Sequence of chain 1.C:
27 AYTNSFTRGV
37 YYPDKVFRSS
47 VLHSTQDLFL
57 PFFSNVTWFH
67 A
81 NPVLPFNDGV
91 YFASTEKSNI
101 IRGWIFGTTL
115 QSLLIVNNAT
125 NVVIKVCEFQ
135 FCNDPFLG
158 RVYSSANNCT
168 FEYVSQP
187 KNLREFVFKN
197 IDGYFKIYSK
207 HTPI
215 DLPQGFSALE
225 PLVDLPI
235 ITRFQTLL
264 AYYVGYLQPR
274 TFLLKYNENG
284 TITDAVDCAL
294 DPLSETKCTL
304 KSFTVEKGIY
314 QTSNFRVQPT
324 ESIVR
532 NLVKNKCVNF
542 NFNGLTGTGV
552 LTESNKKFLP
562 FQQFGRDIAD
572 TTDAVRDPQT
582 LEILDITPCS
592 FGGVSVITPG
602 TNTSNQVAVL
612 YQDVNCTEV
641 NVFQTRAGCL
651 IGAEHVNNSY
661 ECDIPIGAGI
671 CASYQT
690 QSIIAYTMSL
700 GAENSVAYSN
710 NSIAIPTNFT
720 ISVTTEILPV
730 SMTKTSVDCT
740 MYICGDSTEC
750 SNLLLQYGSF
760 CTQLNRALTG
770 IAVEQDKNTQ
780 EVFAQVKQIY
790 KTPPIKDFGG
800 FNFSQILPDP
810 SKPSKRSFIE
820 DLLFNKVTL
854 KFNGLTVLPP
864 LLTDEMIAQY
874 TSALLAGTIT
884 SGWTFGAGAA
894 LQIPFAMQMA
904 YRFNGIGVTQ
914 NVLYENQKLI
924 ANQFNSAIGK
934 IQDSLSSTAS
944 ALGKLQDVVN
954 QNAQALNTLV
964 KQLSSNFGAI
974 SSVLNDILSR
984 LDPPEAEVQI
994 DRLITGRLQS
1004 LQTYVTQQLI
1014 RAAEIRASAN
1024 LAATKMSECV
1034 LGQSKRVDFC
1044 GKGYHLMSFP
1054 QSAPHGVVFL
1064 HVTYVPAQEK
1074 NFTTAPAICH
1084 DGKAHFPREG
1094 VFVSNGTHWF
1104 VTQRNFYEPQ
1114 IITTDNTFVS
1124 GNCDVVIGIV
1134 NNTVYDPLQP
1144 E

Binding-site contacts:
Ligand atom C7 contacts residue ASN1134 of chain 1.C at 3.1 Å.
Ligand atom C2 contacts residue ASN1134 of chain 1.C at 2.5 Å.
Ligand atom C1 contacts residue ASN1134 of chain 1.C at 1.4 Å.
Ligand atom C5 contacts residue ASN1134 of chain 1.C at 3.6 Å.
Ligand atom C8 contacts residue ASN1134 of chain 1.C at 4.0 Å.
Ligand atom O7 contacts residue ASN1134 of chain 1.C at 2.8 Å (h-bond).
Ligand atom C8 contacts residue ILE1132 of chain 1.C at 4.5 Å (hydrophobic).
Ligand atom O5 contacts residue ASN1134 of chain 1.C at 2.3 Å (h-bond).
Ligand atom N2 contacts residue ASN1134 of chain 1.C at 3.0 Å (h-bond).
Ligand atom C3 contacts residue ASN1134 of chain 1.C at 3.8 Å.
Ligand atom C4 contacts residue ASN1134 of chain 1.C at 4.2 Å.

The small molecule below binds the protein below.
Small molecule (SMILES): CC(=O)N[C@@H]1[C@@H](O)[C@H](O)[C@@H](CO)O[C@H]1O